Binding-site contacts:
Ligand atom C6 contacts residue ASP43 of chain 1.C at 3.6 Å.
Ligand atom C8 contacts residue PHE249 of chain 1.C at 3.7 Å (hydrophobic).
Ligand atom O7 contacts residue LYS255 of chain 1.C at 3.4 Å.
Ligand atom O6 contacts residue GLN32 of chain 1.C at 3.1 Å (h-bond).
Ligand atom C7 contacts residue ASN253 of chain 1.C at 3.7 Å.
Ligand atom C2 contacts residue ASN44 of chain 1.C at 3.7 Å.
Ligand atom O4 contacts residue ASP49 of chain 1.D at 3.7 Å.
Ligand atom O7 contacts residue ASN253 of chain 1.C at 2.9 Å (h-bond).
Ligand atom O3 contacts residue ASP50 of chain 1.D at 3.9 Å.
Ligand atom O4 contacts residue GLN251 of chain 1.C at 2.6 Å (h-bond).
Ligand atom O4 contacts residue ASN44 of chain 1.C at 3.4 Å (h-bond).
Ligand atom O3 contacts residue ASN44 of chain 1.C at 3.2 Å (h-bond).
Ligand atom C8 contacts residue PHE51 of chain 1.D at 3.5 Å (hydrophobic).
Ligand atom O5 contacts residue ASP43 of chain 1.C at 3.6 Å.
Ligand atom O7 contacts residue GLN251 of chain 1.C at 3.0 Å (h-bond).
Ligand atom C6 contacts residue ASP43 of chain 1.C at 3.2 Å.
Ligand atom O3 contacts residue ASP49 of chain 1.D at 2.7 Å (salt-bridge).
Ligand atom O2 contacts residue LYS255 of chain 1.C at 3.0 Å.
Ligand atom C5 contacts residue ASN44 of chain 1.C at 3.7 Å.
Ligand atom C2 contacts residue GLN251 of chain 1.C at 3.6 Å.
Ligand atom O3 contacts residue GLN251 of chain 1.C at 3.1 Å (h-bond).
Ligand atom C4 contacts residue ASN44 of chain 1.C at 3.9 Å.
Ligand atom C4 contacts residue ASP43 of chain 1.C at 3.7 Å.
Ligand atom O4 contacts residue ASN44 of chain 1.C at 3.0 Å (h-bond).
Ligand atom C7 contacts residue GLN251 of chain 1.C at 3.7 Å.
Ligand atom O7 contacts residue ASP50 of chain 1.D at 3.5 Å.
Ligand atom O7 contacts residue PHE51 of chain 1.D at 2.9 Å (h-bond).
Ligand atom C8 contacts residue GLN251 of chain 1.C at 3.6 Å.
Ligand atom C1 contacts residue ASN44 of chain 1.C at 3.4 Å.
Ligand atom O5 contacts residue ASN44 of chain 1.C at 2.8 Å (h-bond).
Ligand atom C8 contacts residue PHE38 of chain 1.C at 3.7 Å (hydrophobic).
Ligand atom O6 contacts residue ASP43 of chain 1.C at 2.8 Å (salt-bridge).
Ligand atom O6 contacts residue ASP43 of chain 1.C at 2.5 Å (salt-bridge).
Ligand atom O4 contacts residue ASP43 of chain 1.C at 2.9 Å (salt-bridge).
Ligand atom C6 contacts residue GLN32 of chain 1.C at 3.5 Å.
Ligand atom C3 contacts residue GLN251 of chain 1.C at 3.8 Å.
Ligand atom C4 contacts residue GLN251 of chain 1.C at 3.7 Å.
Ligand atom C8 contacts residue ASN253 of chain 1.C at 3.8 Å.
Ligand atom O4 contacts residue ASP50 of chain 1.D at 3.6 Å.
Ligand atom N2 contacts residue GLN251 of chain 1.C at 2.8 Å (h-bond).

Sequence of chain 1.C:
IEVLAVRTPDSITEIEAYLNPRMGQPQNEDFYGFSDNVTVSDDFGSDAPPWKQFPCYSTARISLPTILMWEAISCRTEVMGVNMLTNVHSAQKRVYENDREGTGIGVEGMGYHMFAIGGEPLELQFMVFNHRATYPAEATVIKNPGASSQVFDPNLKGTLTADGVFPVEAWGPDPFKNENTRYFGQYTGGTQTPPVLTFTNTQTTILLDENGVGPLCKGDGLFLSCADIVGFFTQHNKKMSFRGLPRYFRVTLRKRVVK

A small-molecule ligand and the protein it binds are described below.
Small molecule (SMILES): CC(=O)N[C@H]1[C@@H](O[C@H]2[C@@H](O)[C@@H](CO)O[C@@H](O[C@H]3[C@@H](O)[C@@H](CO)O[C@H](O[C@@H]4[C@H](O)[C@@H](O)[C@H](O[C@H]5[C@H](O)[C@@H](O)[C@H](O)O[C@@H]5CO)O[C@@H]4CO)[C@@H]3O)[C@@H]2NC(C)=O)O[C@H](CO)[C@H](O)[C@@H]1O

Sequence of chain 1.D:
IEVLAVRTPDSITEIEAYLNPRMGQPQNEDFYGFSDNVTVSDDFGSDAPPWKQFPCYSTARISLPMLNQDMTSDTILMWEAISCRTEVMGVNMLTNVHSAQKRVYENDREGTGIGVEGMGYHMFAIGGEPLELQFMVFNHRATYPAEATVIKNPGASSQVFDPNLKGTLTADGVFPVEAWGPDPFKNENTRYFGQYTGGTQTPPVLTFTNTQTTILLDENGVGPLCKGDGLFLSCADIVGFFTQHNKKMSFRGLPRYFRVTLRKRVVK